Sequence of chain 1.B:
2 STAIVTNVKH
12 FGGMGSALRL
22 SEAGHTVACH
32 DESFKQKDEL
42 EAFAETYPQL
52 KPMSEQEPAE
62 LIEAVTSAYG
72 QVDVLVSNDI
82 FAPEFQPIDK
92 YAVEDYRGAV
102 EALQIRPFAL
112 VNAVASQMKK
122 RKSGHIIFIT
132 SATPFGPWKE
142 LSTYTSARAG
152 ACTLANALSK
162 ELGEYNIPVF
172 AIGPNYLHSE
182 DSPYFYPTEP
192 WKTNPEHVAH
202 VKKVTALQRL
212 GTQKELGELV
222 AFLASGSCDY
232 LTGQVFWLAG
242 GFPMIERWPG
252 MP

Sequence of chain 2.B:
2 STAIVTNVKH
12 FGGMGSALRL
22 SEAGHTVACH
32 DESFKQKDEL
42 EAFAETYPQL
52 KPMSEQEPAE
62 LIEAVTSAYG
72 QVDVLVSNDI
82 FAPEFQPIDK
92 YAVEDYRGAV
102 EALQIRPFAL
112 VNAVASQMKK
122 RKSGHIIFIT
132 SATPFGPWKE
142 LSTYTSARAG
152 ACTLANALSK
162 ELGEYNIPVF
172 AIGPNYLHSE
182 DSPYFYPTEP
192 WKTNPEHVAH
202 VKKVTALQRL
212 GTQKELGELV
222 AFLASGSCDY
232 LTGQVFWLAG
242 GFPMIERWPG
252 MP

Binding-site contacts:
Ligand atom C13 contacts residue PHE12 of chain 1.B at 4.0 Å (hydrophobic).
Ligand atom C3 contacts residue TYR187 of chain 1.B at 3.9 Å (hydrophobic).
Ligand atom O14 contacts residue PRO175 of chain 1.B at 4.1 Å.
Ligand atom C12 contacts residue TYR187 of chain 1.B at 4.1 Å (hydrophobic).
Ligand atom C1 contacts residue TRP249 of chain 2.B at 3.9 Å (hydrophobic).
Ligand atom C13 contacts residue TYR145 of chain 1.B at 3.0 Å (hydrophobic).
Ligand atom C13 contacts residue PHE186 of chain 1.B at 3.8 Å (hydrophobic).
Ligand atom C5 contacts residue PHE186 of chain 1.B at 3.3 Å (hydrophobic).
Ligand atom C6 contacts residue PHE186 of chain 1.B at 3.4 Å (hydrophobic).
Ligand atom C3 contacts residue TRP249 of chain 2.B at 3.8 Å (hydrophobic).
Ligand atom C12 contacts residue TYR145 of chain 1.B at 3.7 Å (hydrophobic).
Ligand atom C3 contacts residue THR134 of chain 1.B at 4.1 Å.
Ligand atom C3 contacts residue ASN176 of chain 1.B at 4.2 Å.
Ligand atom C13 contacts residue SER132 of chain 1.B at 3.8 Å.
Ligand atom C1 contacts residue PRO84 of chain 1.B at 4.1 Å (hydrophobic).
Ligand atom C12 contacts residue THR134 of chain 1.B at 4.3 Å.
Ligand atom C13 contacts residue PRO175 of chain 1.B at 4.0 Å (hydrophobic).
Ligand atom C2 contacts residue TRP249 of chain 2.B at 3.5 Å (hydrophobic).
Ligand atom C6 contacts residue PRO84 of chain 1.B at 4.0 Å (hydrophobic).
Ligand atom O14 contacts residue THR134 of chain 1.B at 3.7 Å.
Ligand atom C2 contacts residue TRP139 of chain 1.B at 3.2 Å (hydrophobic).
Ligand atom C12 contacts residue SER132 of chain 1.B at 4.1 Å.
Ligand atom C12 contacts residue PHE186 of chain 1.B at 4.3 Å (hydrophobic).
Ligand atom C4 contacts residue TYR145 of chain 1.B at 3.7 Å (hydrophobic).
Ligand atom C4 contacts residue ASN176 of chain 1.B at 4.4 Å.
Ligand atom O14 contacts residue TYR145 of chain 1.B at 2.9 Å (h-bond).
Ligand atom C1 contacts residue LEU142 of chain 1.B at 4.0 Å (hydrophobic).
Ligand atom O14 contacts residue SER132 of chain 1.B at 2.8 Å (h-bond).
Ligand atom C4 contacts residue TYR187 of chain 1.B at 4.5 Å (hydrophobic).
Ligand atom O14 contacts residue ASN176 of chain 1.B at 4.3 Å.
Ligand atom C4 contacts residue THR134 of chain 1.B at 4.4 Å.
Ligand atom C5 contacts residue TYR145 of chain 1.B at 3.1 Å (hydrophobic).
Ligand atom C12 contacts residue ASN176 of chain 1.B at 3.6 Å.
Ligand atom C4 contacts residue PHE186 of chain 1.B at 4.1 Å (hydrophobic).
Ligand atom C2 contacts residue LEU142 of chain 1.B at 4.0 Å (hydrophobic).
Ligand atom C6 contacts residue TYR145 of chain 1.B at 3.6 Å (hydrophobic).
Ligand atom C3 contacts residue TRP139 of chain 1.B at 3.3 Å (hydrophobic).

This protein binds this small molecule.
Small molecule (SMILES): c1ccc([C@@H]2CO2)cc1